Binding-site contacts:
Ligand atom N7 contacts residue THR660 of chain 1.A at 3.1 Å (h-bond).
Ligand atom C2' contacts residue LEU684 of chain 1.A at 3.8 Å (hydrophobic).
Ligand atom OP1 contacts residue GLU656 of chain 1.A at 2.7 Å (salt-bridge).
Ligand atom OP2 contacts residue LEU678 of chain 1.A at 3.7 Å.
Ligand atom OP1 contacts residue ASP128 of chain 1.B at 2.6 Å (salt-bridge).
Ligand atom C6 contacts residue ASP663 of chain 1.A at 3.2 Å.
Ligand atom C4 contacts residue THR660 of chain 1.A at 3.3 Å.
Ligand atom C5' contacts residue ARG676 of chain 1.A at 3.6 Å.
Ligand atom C5 contacts residue THR660 of chain 1.A at 3.1 Å.
Ligand atom C8 contacts residue THR660 of chain 1.A at 3.4 Å.
Ligand atom P contacts residue GLU656 of chain 1.A at 3.4 Å.
Ligand atom N7 contacts residue ARG657 of chain 1.A at 3.2 Å (salt-bridge).
Ligand atom O4' contacts residue ARG676 of chain 1.A at 3.6 Å.
Ligand atom OP2 contacts residue VAL127 of chain 1.B at 3.4 Å.
Ligand atom OP2 contacts residue ARG676 of chain 1.A at 2.8 Å (salt-bridge).
Ligand atom O5' contacts residue ARG676 of chain 1.A at 3.1 Å (salt-bridge).
Ligand atom O2' contacts residue VAL653 of chain 1.A at 3.5 Å.
Ligand atom C3' contacts residue ARG126 of chain 1.B at 3.8 Å.
Ligand atom N6 contacts residue TYR640 of chain 1.A at 2.7 Å (h-bond).
Ligand atom O3' contacts residue GLU656 of chain 1.A at 3.0 Å (salt-bridge).
Ligand atom C6 contacts residue PHE641 of chain 1.A at 3.5 Å (hydrophobic).
Ligand atom C8 contacts residue GLU656 of chain 1.A at 3.7 Å.
Ligand atom N1 contacts residue ASP663 of chain 1.A at 3.3 Å (salt-bridge).
Ligand atom C5' contacts residue ARG649 of chain 1.A at 3.6 Å.
Ligand atom C5' contacts residue ARG674 of chain 1.A at 3.7 Å.
Ligand atom C2' contacts residue VAL127 of chain 1.B at 3.5 Å (hydrophobic).
Ligand atom C6 contacts residue THR660 of chain 1.A at 3.6 Å.
Ligand atom C8 contacts residue ARG657 of chain 1.A at 3.1 Å.
Ligand atom N6 contacts residue ASP663 of chain 1.A at 2.5 Å (salt-bridge).
Ligand atom N9 contacts residue THR660 of chain 1.A at 3.4 Å (h-bond).
Ligand atom C3' contacts residue ARG674 of chain 1.A at 3.5 Å.
Ligand atom OP2 contacts residue ARG657 of chain 1.A at 3.5 Å (salt-bridge).
Ligand atom N6 contacts residue ASP659 of chain 1.A at 3.7 Å.
Ligand atom N6 contacts residue THR660 of chain 1.A at 3.8 Å.
Ligand atom N6 contacts residue PHE641 of chain 1.A at 3.6 Å.
Ligand atom O2' contacts residue ARG657 of chain 1.A at 3.6 Å (salt-bridge).
Ligand atom OP1 contacts residue VAL127 of chain 1.B at 3.1 Å.
Ligand atom O2' contacts residue GLU656 of chain 1.A at 3.0 Å (salt-bridge).
Ligand atom O5' contacts residue ARG649 of chain 1.A at 3.5 Å (salt-bridge).
Ligand atom N1 contacts residue PHE641 of chain 1.A at 3.1 Å.

A small-molecule ligand and the protein it binds are described below.
Small molecule (SMILES): Nc1ncnc2c1ncn2[C@@H]1O[C@@H]2CO[P](=O)(O)O[C@H]3[C@@H](O)[C@H](n4cnc5c(N)ncnc54)O[C@@H]3CO[P](=O)(O)O[C@H]3[C@@H](O)[C@H](n4cnc5c(N)ncnc54)O[C@@H]3CO[P](=O)(O)O[C@H]3[C@@H](O)[C@H](n4cnc5c(N)ncnc54)O[C@@H]3CO[P](=O)(O)O[C@H]2[C@H]1O

Sequence of chain 1.A:
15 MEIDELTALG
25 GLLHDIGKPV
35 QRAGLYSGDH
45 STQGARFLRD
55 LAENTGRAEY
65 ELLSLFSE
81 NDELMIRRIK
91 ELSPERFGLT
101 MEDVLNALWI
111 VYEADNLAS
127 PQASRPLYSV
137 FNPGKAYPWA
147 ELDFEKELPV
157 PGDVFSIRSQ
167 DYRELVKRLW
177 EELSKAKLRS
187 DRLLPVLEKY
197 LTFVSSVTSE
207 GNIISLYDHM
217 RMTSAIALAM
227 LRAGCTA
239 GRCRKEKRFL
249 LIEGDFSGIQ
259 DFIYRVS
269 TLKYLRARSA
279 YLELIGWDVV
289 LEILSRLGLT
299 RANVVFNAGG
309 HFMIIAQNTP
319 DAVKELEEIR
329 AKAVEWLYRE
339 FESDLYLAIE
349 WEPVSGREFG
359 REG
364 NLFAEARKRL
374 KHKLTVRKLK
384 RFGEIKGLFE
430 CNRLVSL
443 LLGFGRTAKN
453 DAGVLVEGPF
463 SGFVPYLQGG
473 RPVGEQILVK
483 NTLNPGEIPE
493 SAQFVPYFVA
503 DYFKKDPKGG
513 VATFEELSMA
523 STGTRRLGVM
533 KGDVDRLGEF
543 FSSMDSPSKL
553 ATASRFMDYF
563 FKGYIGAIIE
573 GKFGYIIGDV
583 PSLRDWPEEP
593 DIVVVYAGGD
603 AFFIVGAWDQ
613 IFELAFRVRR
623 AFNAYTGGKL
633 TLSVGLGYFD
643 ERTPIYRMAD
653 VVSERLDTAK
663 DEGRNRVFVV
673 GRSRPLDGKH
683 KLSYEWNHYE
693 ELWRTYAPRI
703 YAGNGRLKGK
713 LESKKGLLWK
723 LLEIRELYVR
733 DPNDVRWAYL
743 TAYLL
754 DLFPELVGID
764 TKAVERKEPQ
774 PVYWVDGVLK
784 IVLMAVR

Sequence of chain 1.B:
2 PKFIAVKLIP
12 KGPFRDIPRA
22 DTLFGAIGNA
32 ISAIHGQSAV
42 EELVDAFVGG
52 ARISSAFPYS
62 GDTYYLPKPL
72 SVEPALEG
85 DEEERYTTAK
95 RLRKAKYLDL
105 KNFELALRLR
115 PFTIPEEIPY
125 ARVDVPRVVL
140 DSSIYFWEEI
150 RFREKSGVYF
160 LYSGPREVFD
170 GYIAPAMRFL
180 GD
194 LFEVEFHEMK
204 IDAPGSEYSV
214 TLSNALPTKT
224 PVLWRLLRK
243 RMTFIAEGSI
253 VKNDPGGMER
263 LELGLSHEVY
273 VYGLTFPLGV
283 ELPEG